Sequence of chain 1.B:
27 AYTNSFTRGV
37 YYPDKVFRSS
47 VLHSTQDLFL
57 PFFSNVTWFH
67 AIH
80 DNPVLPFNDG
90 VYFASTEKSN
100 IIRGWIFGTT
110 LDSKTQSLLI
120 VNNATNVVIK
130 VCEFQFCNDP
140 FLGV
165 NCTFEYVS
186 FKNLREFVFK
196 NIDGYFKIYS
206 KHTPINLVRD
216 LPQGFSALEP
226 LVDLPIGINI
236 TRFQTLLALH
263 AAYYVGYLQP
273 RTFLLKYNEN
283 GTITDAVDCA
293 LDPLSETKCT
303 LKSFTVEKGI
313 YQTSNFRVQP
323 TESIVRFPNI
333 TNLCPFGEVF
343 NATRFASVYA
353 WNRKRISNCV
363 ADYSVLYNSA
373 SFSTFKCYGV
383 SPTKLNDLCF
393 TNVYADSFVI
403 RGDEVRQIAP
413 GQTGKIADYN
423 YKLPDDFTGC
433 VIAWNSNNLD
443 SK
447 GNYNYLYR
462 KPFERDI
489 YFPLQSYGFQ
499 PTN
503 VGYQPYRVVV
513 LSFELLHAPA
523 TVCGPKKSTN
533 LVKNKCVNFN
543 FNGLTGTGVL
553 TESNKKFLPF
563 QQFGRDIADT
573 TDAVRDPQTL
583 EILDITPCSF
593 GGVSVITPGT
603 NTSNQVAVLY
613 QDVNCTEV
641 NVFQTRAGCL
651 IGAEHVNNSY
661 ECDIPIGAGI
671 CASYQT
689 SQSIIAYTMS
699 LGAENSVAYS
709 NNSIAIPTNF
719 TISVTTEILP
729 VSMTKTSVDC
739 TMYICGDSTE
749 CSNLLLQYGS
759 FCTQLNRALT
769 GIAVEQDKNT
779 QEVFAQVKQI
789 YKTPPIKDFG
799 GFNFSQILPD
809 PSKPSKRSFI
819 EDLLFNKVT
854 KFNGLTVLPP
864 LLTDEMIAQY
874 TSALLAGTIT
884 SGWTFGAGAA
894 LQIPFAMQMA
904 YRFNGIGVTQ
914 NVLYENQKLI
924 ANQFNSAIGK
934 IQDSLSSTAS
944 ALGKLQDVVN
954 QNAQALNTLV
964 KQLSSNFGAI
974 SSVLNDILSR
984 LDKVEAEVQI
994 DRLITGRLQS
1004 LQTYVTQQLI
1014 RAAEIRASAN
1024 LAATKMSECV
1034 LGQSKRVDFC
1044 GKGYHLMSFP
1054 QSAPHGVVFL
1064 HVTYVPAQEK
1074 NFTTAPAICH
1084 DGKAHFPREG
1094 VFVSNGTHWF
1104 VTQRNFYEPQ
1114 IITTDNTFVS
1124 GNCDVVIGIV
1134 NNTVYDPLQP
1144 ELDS

The protein below binds the small molecule below.
Small molecule (SMILES): CC(=O)N[C@@H]1[C@@H](O)[C@H](O)[C@@H](CO)O[C@H]1O

Binding-site contacts:
Ligand atom C4 contacts residue ASN61 of chain 1.B at 4.2 Å.
Ligand atom C3 contacts residue ASN61 of chain 1.B at 3.8 Å.
Ligand atom C1 contacts residue ASN61 of chain 1.B at 1.4 Å.
Ligand atom O5 contacts residue ASN61 of chain 1.B at 2.3 Å (h-bond).
Ligand atom N2 contacts residue ASN61 of chain 1.B at 3.0 Å (h-bond).
Ligand atom C2 contacts residue ASN61 of chain 1.B at 2.5 Å.
Ligand atom O5 contacts residue TYR28 of chain 1.B at 4.4 Å.
Ligand atom O7 contacts residue ASN61 of chain 1.B at 3.4 Å (h-bond).
Ligand atom O6 contacts residue TYR28 of chain 1.B at 3.3 Å.
Ligand atom C5 contacts residue ASN61 of chain 1.B at 3.7 Å.
Ligand atom C7 contacts residue ASN61 of chain 1.B at 3.4 Å.